This small molecule binds to this protein.
Small molecule (SMILES): CC(=O)N[C@@H]1[C@@H](O[C@@H]2O[C@H](CO)[C@H](O)[C@H](O)[C@H]2O)[C@@H](O)[C@@H](CO)O[C@@H]1O

Sequence of chain 1.A:
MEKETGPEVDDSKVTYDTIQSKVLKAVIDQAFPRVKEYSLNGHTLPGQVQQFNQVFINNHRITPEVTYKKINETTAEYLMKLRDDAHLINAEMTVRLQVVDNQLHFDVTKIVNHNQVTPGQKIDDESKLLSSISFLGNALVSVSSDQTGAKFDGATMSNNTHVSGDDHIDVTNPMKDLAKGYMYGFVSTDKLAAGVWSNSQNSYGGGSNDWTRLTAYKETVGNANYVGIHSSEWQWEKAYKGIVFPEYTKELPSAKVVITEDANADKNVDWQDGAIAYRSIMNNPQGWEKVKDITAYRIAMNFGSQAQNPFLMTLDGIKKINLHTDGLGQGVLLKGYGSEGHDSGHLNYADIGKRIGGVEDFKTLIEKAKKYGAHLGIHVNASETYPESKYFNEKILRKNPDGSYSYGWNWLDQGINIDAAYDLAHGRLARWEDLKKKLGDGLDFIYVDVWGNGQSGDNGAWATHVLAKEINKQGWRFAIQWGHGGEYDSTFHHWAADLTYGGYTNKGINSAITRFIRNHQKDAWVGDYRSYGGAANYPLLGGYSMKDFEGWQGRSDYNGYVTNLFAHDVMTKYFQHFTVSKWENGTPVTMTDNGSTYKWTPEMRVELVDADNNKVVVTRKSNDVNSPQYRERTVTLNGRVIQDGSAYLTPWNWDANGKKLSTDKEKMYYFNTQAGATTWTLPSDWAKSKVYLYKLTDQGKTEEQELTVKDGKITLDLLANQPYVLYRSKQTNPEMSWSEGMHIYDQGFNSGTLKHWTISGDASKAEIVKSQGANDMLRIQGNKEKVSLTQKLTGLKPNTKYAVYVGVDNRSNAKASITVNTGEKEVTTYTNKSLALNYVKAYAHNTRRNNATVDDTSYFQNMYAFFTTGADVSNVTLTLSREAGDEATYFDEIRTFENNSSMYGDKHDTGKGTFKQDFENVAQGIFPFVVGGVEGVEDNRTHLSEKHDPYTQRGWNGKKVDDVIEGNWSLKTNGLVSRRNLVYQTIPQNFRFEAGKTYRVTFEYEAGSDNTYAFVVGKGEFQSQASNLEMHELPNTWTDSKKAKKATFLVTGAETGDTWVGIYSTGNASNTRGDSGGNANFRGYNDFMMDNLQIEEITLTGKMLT

Binding-site contacts:
Ligand atom C2 contacts residue ASP449 of chain 1.A at 3.8 Å.
Ligand atom C6 contacts residue HIS342 of chain 1.A at 3.8 Å.
Ligand atom C6 contacts residue ASP343 of chain 1.A at 3.5 Å.
Ligand atom O6 contacts residue GLU384 of chain 1.A at 2.6 Å (salt-bridge).
Ligand atom O5 contacts residue VAL450 of chain 1.A at 3.6 Å.
Ligand atom O6 contacts residue TRP409 of chain 1.A at 2.8 Å (h-bond).
Ligand atom C2 contacts residue TRP552 of chain 1.A at 3.8 Å (hydrophobic).
Ligand atom O4 contacts residue MET301 of chain 1.A at 3.6 Å.
Ligand atom C5 contacts residue TRP411 of chain 1.A at 3.8 Å (hydrophobic).
Ligand atom O5 contacts residue ASP343 of chain 1.A at 3.4 Å (salt-bridge).
Ligand atom C6 contacts residue GLU384 of chain 1.A at 3.2 Å.
Ligand atom O7 contacts residue ASP449 of chain 1.A at 3.7 Å.
Ligand atom O7 contacts residue TRP552 of chain 1.A at 3.5 Å.
Ligand atom C4 contacts residue ASP343 of chain 1.A at 3.3 Å.
Ligand atom C6 contacts residue PHE303 of chain 1.A at 3.7 Å (hydrophobic).
Ligand atom N2 contacts residue GLN481 of chain 1.A at 3.9 Å.
Ligand atom C6 contacts residue TRP411 of chain 1.A at 3.6 Å (hydrophobic).
Ligand atom C4 contacts residue TRP409 of chain 1.A at 3.7 Å (hydrophobic).
Ligand atom O4 contacts residue ASP449 of chain 1.A at 3.5 Å (salt-bridge).
Ligand atom O4 contacts residue ASP343 of chain 1.A at 2.7 Å (salt-bridge).
Ligand atom O6 contacts residue TRP411 of chain 1.A at 3.6 Å.
Ligand atom C5 contacts residue TRP409 of chain 1.A at 3.7 Å (hydrophobic).
Ligand atom O5 contacts residue ASP449 of chain 1.A at 3.1 Å (salt-bridge).
Ligand atom O4 contacts residue ASP939 of chain 1.A at 2.8 Å (salt-bridge).
Ligand atom O6 contacts residue ASP343 of chain 1.A at 2.6 Å (salt-bridge).
Ligand atom C6 contacts residue TRP409 of chain 1.A at 3.5 Å (hydrophobic).
Ligand atom C6 contacts residue ASP343 of chain 1.A at 3.9 Å.
Ligand atom O3 contacts residue ASP939 of chain 1.A at 3.5 Å (salt-bridge).
Ligand atom O2 contacts residue TRP552 of chain 1.A at 3.7 Å.
Ligand atom O4 contacts residue HIS342 of chain 1.A at 3.2 Å.
Ligand atom O5 contacts residue HIS342 of chain 1.A at 3.0 Å (h-bond).
Ligand atom C1 contacts residue ASP449 of chain 1.A at 3.6 Å.
Ligand atom C4 contacts residue ASP939 of chain 1.A at 3.4 Å.
Ligand atom O2 contacts residue GLN553 of chain 1.A at 3.1 Å (h-bond).
Ligand atom C1 contacts residue HIS342 of chain 1.A at 3.8 Å.
Ligand atom O7 contacts residue GLN481 of chain 1.A at 3.7 Å.
Ligand atom O3 contacts residue HIS342 of chain 1.A at 3.7 Å.
Ligand atom O6 contacts residue TRP409 of chain 1.A at 3.5 Å.
Ligand atom O4 contacts residue HIS342 of chain 1.A at 3.6 Å.
Ligand atom C7 contacts residue GLN481 of chain 1.A at 3.6 Å.